Sequence of chain 1.C:
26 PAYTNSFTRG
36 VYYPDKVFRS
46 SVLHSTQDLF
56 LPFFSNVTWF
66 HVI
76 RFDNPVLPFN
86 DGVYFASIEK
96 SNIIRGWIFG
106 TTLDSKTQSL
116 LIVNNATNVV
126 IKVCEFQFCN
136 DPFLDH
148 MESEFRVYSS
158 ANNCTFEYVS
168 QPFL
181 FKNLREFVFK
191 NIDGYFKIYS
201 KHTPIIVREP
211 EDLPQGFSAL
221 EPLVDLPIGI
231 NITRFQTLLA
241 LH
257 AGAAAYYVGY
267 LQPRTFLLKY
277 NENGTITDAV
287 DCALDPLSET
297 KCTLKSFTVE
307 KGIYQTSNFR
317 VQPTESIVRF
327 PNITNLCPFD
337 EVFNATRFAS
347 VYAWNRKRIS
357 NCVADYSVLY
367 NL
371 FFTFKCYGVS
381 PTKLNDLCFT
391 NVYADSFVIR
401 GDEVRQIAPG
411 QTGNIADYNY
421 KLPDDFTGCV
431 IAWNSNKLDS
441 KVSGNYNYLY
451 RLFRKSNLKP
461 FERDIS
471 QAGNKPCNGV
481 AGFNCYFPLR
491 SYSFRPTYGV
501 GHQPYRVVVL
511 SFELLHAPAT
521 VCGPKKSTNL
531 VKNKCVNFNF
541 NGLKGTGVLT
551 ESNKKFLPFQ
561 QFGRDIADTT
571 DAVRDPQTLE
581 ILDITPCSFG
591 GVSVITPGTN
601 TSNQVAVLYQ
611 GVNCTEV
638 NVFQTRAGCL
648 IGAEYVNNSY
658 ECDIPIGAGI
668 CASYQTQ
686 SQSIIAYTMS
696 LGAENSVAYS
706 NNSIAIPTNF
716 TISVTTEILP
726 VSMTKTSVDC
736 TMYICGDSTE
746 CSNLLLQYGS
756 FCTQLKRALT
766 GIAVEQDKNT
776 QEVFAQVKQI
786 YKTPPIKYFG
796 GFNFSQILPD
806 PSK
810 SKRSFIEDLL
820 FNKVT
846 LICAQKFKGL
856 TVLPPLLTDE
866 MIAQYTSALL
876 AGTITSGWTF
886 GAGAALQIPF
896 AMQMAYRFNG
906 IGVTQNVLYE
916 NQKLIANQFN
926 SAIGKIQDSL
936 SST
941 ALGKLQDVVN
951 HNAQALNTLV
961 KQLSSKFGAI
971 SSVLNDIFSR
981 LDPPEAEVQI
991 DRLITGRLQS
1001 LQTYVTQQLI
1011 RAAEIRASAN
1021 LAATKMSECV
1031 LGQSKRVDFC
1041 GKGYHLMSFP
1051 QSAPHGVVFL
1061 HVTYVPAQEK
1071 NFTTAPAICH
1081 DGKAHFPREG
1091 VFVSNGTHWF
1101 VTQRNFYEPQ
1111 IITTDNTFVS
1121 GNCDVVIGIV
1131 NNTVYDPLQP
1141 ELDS

This protein binds this small molecule.
Small molecule (SMILES): CC(=O)N[C@@H]1[C@@H](O)[C@H](O)[C@@H](CO)O[C@H]1O

Binding-site contacts:
Ligand atom O5 contacts residue ASN61 of chain 1.C at 2.4 Å (h-bond).
Ligand atom O7 contacts residue ASN61 of chain 1.C at 3.9 Å.
Ligand atom C7 contacts residue ASN61 of chain 1.C at 3.6 Å.
Ligand atom N2 contacts residue ASN61 of chain 1.C at 2.9 Å (h-bond).
Ligand atom O5 contacts residue TYR28 of chain 1.C at 3.9 Å.
Ligand atom C4 contacts residue ASN61 of chain 1.C at 4.3 Å.
Ligand atom O6 contacts residue TYR28 of chain 1.C at 3.8 Å.
Ligand atom C2 contacts residue ASN61 of chain 1.C at 2.5 Å.
Ligand atom C1 contacts residue ASN61 of chain 1.C at 1.4 Å.
Ligand atom C5 contacts residue ASN61 of chain 1.C at 3.7 Å.
Ligand atom C3 contacts residue ASN61 of chain 1.C at 3.8 Å.